Binding-site contacts:
Ligand atom C8 contacts residue PHE59 of chain 1.B at 3.7 Å (hydrophobic).
Ligand atom C2 contacts residue ASN61 of chain 1.B at 2.5 Å.
Ligand atom C5 contacts residue ASN61 of chain 1.B at 3.7 Å.
Ligand atom O6 contacts residue TYR28 of chain 1.B at 4.4 Å.
Ligand atom O7 contacts residue ASN61 of chain 1.B at 3.2 Å (h-bond).
Ligand atom N2 contacts residue ASN61 of chain 1.B at 2.9 Å (h-bond).
Ligand atom O5 contacts residue ASN61 of chain 1.B at 2.4 Å (h-bond).
Ligand atom C7 contacts residue ASN61 of chain 1.B at 3.3 Å.
Ligand atom C1 contacts residue ASN61 of chain 1.B at 1.4 Å.
Ligand atom C8 contacts residue ASN61 of chain 1.B at 4.4 Å.
Ligand atom C3 contacts residue ASN61 of chain 1.B at 3.8 Å.
Ligand atom C4 contacts residue ASN61 of chain 1.B at 4.3 Å.

Sequence of chain 1.B:
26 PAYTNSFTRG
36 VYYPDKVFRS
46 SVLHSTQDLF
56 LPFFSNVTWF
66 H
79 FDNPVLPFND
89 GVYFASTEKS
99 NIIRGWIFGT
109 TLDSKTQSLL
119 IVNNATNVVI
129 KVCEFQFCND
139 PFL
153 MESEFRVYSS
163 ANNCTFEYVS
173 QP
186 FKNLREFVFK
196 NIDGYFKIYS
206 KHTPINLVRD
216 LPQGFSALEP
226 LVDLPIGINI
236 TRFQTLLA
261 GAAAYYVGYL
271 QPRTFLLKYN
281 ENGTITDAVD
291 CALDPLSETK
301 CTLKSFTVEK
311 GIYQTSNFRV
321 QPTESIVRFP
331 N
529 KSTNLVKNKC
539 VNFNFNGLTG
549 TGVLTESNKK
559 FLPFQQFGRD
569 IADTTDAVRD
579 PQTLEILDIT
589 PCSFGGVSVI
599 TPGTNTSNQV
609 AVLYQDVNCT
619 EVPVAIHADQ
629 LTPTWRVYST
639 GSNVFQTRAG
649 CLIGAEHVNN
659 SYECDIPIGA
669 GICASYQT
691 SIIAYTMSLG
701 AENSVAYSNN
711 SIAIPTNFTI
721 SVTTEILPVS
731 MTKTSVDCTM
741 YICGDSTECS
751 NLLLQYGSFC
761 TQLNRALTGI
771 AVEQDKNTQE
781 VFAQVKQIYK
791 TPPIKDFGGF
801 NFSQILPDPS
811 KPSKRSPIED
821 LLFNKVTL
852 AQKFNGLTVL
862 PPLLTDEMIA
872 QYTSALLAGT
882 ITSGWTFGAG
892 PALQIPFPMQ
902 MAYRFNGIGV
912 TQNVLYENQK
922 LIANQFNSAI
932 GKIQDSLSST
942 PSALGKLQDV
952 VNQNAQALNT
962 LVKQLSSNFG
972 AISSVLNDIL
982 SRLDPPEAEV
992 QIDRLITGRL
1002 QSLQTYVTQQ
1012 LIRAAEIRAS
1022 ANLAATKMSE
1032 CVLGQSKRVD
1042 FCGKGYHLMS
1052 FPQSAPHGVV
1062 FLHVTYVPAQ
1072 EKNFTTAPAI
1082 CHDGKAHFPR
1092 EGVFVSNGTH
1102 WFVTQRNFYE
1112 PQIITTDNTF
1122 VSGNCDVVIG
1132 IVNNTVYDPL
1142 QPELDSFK

The small molecule below binds the protein below.
Small molecule (SMILES): CC(=O)N[C@@H]1[C@@H](O)[C@H](O)[C@@H](CO)O[C@H]1O